A protein and the small-molecule ligand that binds it are described below.
Small molecule (SMILES): [H]/N=C(/N)c1ccc(N[C@@H](C(=O)O)c2cc(OCC)cc(O[C@@H]3CCOC3)c2F)cc1

Binding-site contacts:
Ligand atom C6 contacts residue SER211 of chain 1.A at 3.4 Å.
Ligand atom C31 contacts residue GLY213 of chain 1.A at 3.8 Å.
Ligand atom N1 contacts residue GLY213 of chain 1.A at 3.7 Å.
Ligand atom N2 contacts residue GLY223 of chain 1.A at 3.7 Å.
Ligand atom C7 contacts residue TRP212 of chain 1.A at 3.7 Å (hydrophobic).
Ligand atom C30 contacts residue HIS41 of chain 1.A at 3.7 Å.
Ligand atom C24 contacts residue SER211 of chain 1.A at 3.4 Å.
Ligand atom C9 contacts residue TRP212 of chain 1.A at 3.4 Å (hydrophobic).
Ligand atom C1 contacts residue LYS189 of chain 1.A at 3.5 Å.
Ligand atom C24 contacts residue HIS41 of chain 1.A at 3.4 Å.
Ligand atom N1 contacts residue SER187 of chain 1.A at 3.4 Å (h-bond).
Ligand atom O23 contacts residue TRP212 of chain 1.A at 3.5 Å.
Ligand atom C29 contacts residue GLN214 of chain 1.A at 3.2 Å.
Ligand atom C30 contacts residue ASP90 of chain 1.A at 3.4 Å.
Ligand atom N2 contacts residue ASP186 of chain 1.A at 3.0 Å (salt-bridge).
Ligand atom C4 contacts residue TRP212 of chain 1.A at 3.5 Å (hydrophobic).
Ligand atom N3 contacts residue SER211 of chain 1.A at 3.6 Å.
Ligand atom C6 contacts residue SER192 of chain 1.A at 3.7 Å.
Ligand atom C30 contacts residue THR86 of chain 1.A at 3.5 Å.
Ligand atom C7 contacts residue SER187 of chain 1.A at 3.2 Å.
Ligand atom C3 contacts residue GLY215 of chain 1.A at 3.4 Å.
Ligand atom N3 contacts residue SER192 of chain 1.A at 3.3 Å (h-bond).
Ligand atom C4 contacts residue GLY213 of chain 1.A at 3.5 Å.
Ligand atom C3 contacts residue GLY213 of chain 1.A at 3.3 Å.
Ligand atom C8 contacts residue TRP212 of chain 1.A at 3.7 Å (hydrophobic).
Ligand atom C3 contacts residue TRP212 of chain 1.A at 3.7 Å (hydrophobic).
Ligand atom C14 contacts residue LYS189 of chain 1.A at 3.5 Å.
Ligand atom C2 contacts residue GLY213 of chain 1.A at 3.7 Å.
Ligand atom N3 contacts residue LYS189 of chain 1.A at 3.5 Å.
Ligand atom O1 contacts residue HIS41 of chain 1.A at 2.8 Å (h-bond).
Ligand atom O1 contacts residue SER192 of chain 1.A at 3.2 Å (h-bond).
Ligand atom C6 contacts residue TRP212 of chain 1.A at 3.6 Å (hydrophobic).
Ligand atom C15 contacts residue LYS189 of chain 1.A at 3.6 Å.
Ligand atom C30 contacts residue THR87 of chain 1.A at 3.6 Å.
Ligand atom C5 contacts residue TRP212 of chain 1.A at 3.7 Å (hydrophobic).
Ligand atom N1 contacts residue ASP186 of chain 1.A at 2.9 Å (salt-bridge).
Ligand atom N1 contacts residue GLY215 of chain 1.A at 2.8 Å (h-bond).
Ligand atom O28 contacts residue GLY213 of chain 1.A at 3.5 Å (h-bond).
Ligand atom C10 contacts residue SER211 of chain 1.A at 3.6 Å.
Ligand atom N2 contacts residue SER187 of chain 1.A at 3.0 Å (h-bond).

Sequence of chain 1.A:
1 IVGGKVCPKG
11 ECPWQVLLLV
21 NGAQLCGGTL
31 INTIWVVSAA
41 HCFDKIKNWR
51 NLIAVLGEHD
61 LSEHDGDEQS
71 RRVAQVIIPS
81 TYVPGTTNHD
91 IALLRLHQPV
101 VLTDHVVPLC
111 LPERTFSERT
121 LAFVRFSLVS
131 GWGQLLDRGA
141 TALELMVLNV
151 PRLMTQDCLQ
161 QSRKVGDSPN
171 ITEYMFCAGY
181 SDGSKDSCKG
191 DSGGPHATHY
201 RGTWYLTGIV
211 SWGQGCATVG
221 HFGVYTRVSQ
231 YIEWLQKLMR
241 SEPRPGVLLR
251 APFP